Binding-site contacts:
Ligand atom C3 contacts residue ASN416 of chain 1.A at 3.7 Å.
Ligand atom C3 contacts residue GLU522 of chain 1.A at 3.2 Å.
Ligand atom O4 contacts residue PRO524 of chain 1.A at 3.5 Å.
Ligand atom C4 contacts residue GLU522 of chain 1.A at 3.9 Å.
Ligand atom O5 contacts residue GLU522 of chain 1.A at 4.0 Å.
Ligand atom N2 contacts residue GLN527 of chain 1.A at 2.9 Å (h-bond).
Ligand atom C8 contacts residue ASN416 of chain 1.A at 4.5 Å.
Ligand atom C1 contacts residue GLN527 of chain 1.A at 3.7 Å.
Ligand atom C4 contacts residue ASN416 of chain 1.A at 4.2 Å.
Ligand atom O5 contacts residue GLY523 of chain 1.A at 4.1 Å.
Ligand atom O3 contacts residue GLU522 of chain 1.A at 4.3 Å.
Ligand atom C7 contacts residue GLN527 of chain 1.A at 3.9 Å.
Ligand atom C1 contacts residue ASN416 of chain 1.A at 1.4 Å.
Ligand atom C4 contacts residue GLU522 of chain 1.A at 3.2 Å.
Ligand atom N2 contacts residue ASN416 of chain 1.A at 2.9 Å (h-bond).
Ligand atom O4 contacts residue GLU522 of chain 1.A at 2.6 Å (salt-bridge).
Ligand atom C7 contacts residue PRO524 of chain 1.A at 4.1 Å (hydrophobic).
Ligand atom C7 contacts residue ASN416 of chain 1.A at 3.4 Å.
Ligand atom O3 contacts residue PRO524 of chain 1.A at 4.0 Å.
Ligand atom C2 contacts residue PRO524 of chain 1.A at 4.5 Å (hydrophobic).
Ligand atom C1 contacts residue PRO524 of chain 1.A at 4.4 Å (hydrophobic).
Ligand atom O7 contacts residue ASN416 of chain 1.A at 3.5 Å (h-bond).
Ligand atom C2 contacts residue GLY523 of chain 1.A at 4.5 Å.
Ligand atom C3 contacts residue PRO524 of chain 1.A at 3.7 Å (hydrophobic).
Ligand atom C6 contacts residue GLU522 of chain 1.A at 4.3 Å.
Ligand atom C2 contacts residue GLN527 of chain 1.A at 3.5 Å.
Ligand atom O7 contacts residue PRO524 of chain 1.A at 3.4 Å.
Ligand atom O3 contacts residue GLU522 of chain 1.A at 3.9 Å.
Ligand atom O3 contacts residue GLN527 of chain 1.A at 4.1 Å.
Ligand atom O3 contacts residue GLY523 of chain 1.A at 4.4 Å.
Ligand atom O5 contacts residue ASN416 of chain 1.A at 2.3 Å (h-bond).
Ligand atom C1 contacts residue GLU522 of chain 1.A at 4.2 Å.
Ligand atom C8 contacts residue GLN527 of chain 1.A at 4.1 Å.
Ligand atom C3 contacts residue GLN527 of chain 1.A at 3.4 Å.
Ligand atom C2 contacts residue ASN416 of chain 1.A at 2.4 Å.
Ligand atom O7 contacts residue GLY523 of chain 1.A at 4.2 Å.
Ligand atom C5 contacts residue ASN416 of chain 1.A at 3.6 Å.
Ligand atom C5 contacts residue GLU522 of chain 1.A at 3.4 Å.
Ligand atom C8 contacts residue GLU403 of chain 1.A at 4.0 Å.
Ligand atom C4 contacts residue PRO524 of chain 1.A at 4.2 Å (hydrophobic).

Sequence of chain 1.A:
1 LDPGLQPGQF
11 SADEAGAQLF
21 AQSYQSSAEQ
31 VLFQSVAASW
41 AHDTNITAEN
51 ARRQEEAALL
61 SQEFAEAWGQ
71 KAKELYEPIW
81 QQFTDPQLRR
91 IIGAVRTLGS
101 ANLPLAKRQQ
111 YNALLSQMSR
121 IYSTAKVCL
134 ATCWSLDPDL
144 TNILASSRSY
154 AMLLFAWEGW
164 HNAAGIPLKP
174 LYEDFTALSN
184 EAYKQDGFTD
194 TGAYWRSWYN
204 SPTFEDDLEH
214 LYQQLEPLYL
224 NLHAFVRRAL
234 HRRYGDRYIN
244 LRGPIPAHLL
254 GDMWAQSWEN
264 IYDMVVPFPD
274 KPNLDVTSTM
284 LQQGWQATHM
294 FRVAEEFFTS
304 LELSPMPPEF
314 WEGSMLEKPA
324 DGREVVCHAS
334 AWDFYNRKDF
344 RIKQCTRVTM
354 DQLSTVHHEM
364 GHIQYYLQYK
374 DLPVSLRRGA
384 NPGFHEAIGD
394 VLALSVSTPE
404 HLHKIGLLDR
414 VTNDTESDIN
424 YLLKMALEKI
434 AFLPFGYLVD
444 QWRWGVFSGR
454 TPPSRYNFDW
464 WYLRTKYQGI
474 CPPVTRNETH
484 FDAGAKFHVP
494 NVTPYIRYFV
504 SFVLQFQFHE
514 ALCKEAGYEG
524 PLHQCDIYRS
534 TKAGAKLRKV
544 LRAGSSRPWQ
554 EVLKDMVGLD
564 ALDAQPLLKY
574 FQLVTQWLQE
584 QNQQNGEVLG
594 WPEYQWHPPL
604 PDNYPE

A small-molecule ligand and the protein it binds are described below.
Small molecule (SMILES): CC(=O)N[C@H]1[C@H](O[C@H]2[C@H](O)[C@@H](NC(C)=O)CO[C@@H]2CO[C@@H]2O[C@@H](C)[C@@H](O)[C@@H](O)[C@@H]2O)O[C@H](CO)[C@@H](O[C@@H]2O[C@H](CO[C@H]3O[C@H](CO)[C@@H](O)[C@H](O)[C@@H]3O)[C@@H](O)[C@H](O)[C@@H]2O)[C@@H]1O